Sequence of chain 1.V:
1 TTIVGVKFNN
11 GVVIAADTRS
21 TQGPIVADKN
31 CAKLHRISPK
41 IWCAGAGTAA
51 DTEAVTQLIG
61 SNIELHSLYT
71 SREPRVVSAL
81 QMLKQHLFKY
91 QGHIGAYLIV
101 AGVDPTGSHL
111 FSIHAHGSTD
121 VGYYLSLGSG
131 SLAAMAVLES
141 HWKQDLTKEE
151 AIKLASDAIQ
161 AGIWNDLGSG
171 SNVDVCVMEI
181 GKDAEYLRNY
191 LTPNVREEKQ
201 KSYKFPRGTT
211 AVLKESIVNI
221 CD

The protein below binds the small molecule below.
Small molecule (SMILES): CC(C)C[C@H](NC(=O)[C@H](CCc1ccccc1)NC(=O)CN1CCOCC1)C(=O)N[C@@H](Cc1ccccc1)C(=O)N[C@@H](CC(C)C)[C@@H](O)[C@H](C)CO

Binding-site contacts:
Ligand atom O60 contacts residue MES1 of chain 1.QA at 2.4 Å (h-bond).
Ligand atom O48 contacts residue THR1 of chain 1.V at 2.2 Å (h-bond).
Ligand atom O29 contacts residue ALA49 of chain 1.V at 3.1 Å (h-bond).
Ligand atom C59 contacts residue MES1 of chain 1.QA at 3.5 Å.
Ligand atom N30 contacts residue THR21 of chain 1.V at 3.1 Å (h-bond).
Ligand atom C58 contacts residue GLY168 of chain 1.V at 2.9 Å.
Ligand atom N41 contacts residue GLY47 of chain 1.V at 3.1 Å (h-bond).
Ligand atom C13 contacts residue LEU126 of chain 1.W at 3.6 Å (hydrophobic).
Ligand atom C51 contacts residue THR1 of chain 1.V at 1.5 Å.
Ligand atom C42 contacts residue THR1 of chain 1.V at 2.4 Å.
Ligand atom C47 contacts residue THR1 of chain 1.V at 1.4 Å.
Ligand atom C43 contacts residue THR1 of chain 1.V at 2.7 Å.
Ligand atom O21 contacts residue GLN22 of chain 1.V at 3.6 Å.
Ligand atom C27 contacts residue SER20 of chain 1.V at 3.4 Å.
Ligand atom C27 contacts residue ALA27 of chain 1.V at 3.4 Å (hydrophobic).
Ligand atom O40 contacts residue THR21 of chain 1.V at 3.4 Å (h-bond).
Ligand atom O9 contacts residue ASP125 of chain 1.W at 3.6 Å.
Ligand atom C18 contacts residue THR48 of chain 1.V at 3.6 Å.
Ligand atom C46 contacts residue ALA49 of chain 1.V at 3.8 Å (hydrophobic).
Ligand atom N41 contacts residue THR1 of chain 1.V at 3.6 Å.
Ligand atom O48 contacts residue GLY47 of chain 1.V at 3.2 Å (h-bond).
Ligand atom O60 contacts residue THR1 of chain 1.V at 3.1 Å (h-bond).
Ligand atom C51 contacts residue GLY168 of chain 1.V at 3.7 Å.
Ligand atom O40 contacts residue SER20 of chain 1.V at 3.4 Å (h-bond).
Ligand atom C58 contacts residue ARG19 of chain 1.V at 3.4 Å.
Ligand atom C35 contacts residue THR48 of chain 1.V at 3.7 Å.
Ligand atom C58 contacts residue LYS33 of chain 1.V at 3.6 Å.
Ligand atom O48 contacts residue MES1 of chain 1.QA at 3.5 Å (h-bond).
Ligand atom C39 contacts residue GLY47 of chain 1.V at 3.5 Å.
Ligand atom N22 contacts residue ASP125 of chain 1.W at 3.4 Å (salt-bridge).
Ligand atom C58 contacts residue THR1 of chain 1.V at 2.5 Å.
Ligand atom C59 contacts residue THR1 of chain 1.V at 2.5 Å.
Ligand atom C46 contacts residue SER20 of chain 1.V at 3.4 Å.
Ligand atom C43 contacts residue GLY47 of chain 1.V at 3.5 Å.
Ligand atom C44 contacts residue THR1 of chain 1.V at 3.5 Å.
Ligand atom C23 contacts residue THR21 of chain 1.V at 3.4 Å.
Ligand atom C27 contacts residue THR21 of chain 1.V at 3.6 Å.
Ligand atom C19 contacts residue THR48 of chain 1.V at 3.5 Å.
Ligand atom C31 contacts residue GLY47 of chain 1.V at 3.4 Å.
Ligand atom C47 contacts residue LYS33 of chain 1.V at 3.7 Å.

Sequence of chain 1.W:
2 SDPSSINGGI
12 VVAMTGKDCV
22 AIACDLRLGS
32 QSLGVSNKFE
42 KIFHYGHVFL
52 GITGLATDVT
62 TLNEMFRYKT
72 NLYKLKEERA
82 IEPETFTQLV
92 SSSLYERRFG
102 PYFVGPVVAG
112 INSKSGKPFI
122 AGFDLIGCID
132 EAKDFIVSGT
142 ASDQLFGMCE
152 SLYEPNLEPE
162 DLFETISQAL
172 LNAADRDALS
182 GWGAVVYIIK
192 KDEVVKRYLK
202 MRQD